This protein binds this small molecule.
Small molecule (SMILES): CC(=O)N[C@@H]1[C@@H](O)[C@H](O)[C@@H](CO)O[C@H]1O

Sequence of chain 35.F:
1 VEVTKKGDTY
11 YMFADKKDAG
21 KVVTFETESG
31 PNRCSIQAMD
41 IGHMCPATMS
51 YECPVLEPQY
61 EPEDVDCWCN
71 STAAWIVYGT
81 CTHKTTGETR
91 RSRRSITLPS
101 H

Binding-site contacts:
Ligand atom O7 contacts residue SER71 of chain 35.F at 4.2 Å.
Ligand atom O6 contacts residue ARG33 of chain 35.F at 3.6 Å.
Ligand atom N2 contacts residue ASN70 of chain 35.F at 2.9 Å (h-bond).
Ligand atom C5 contacts residue ARG33 of chain 35.F at 4.1 Å.
Ligand atom O7 contacts residue PRO31 of chain 35.F at 3.2 Å (h-bond).
Ligand atom C7 contacts residue PRO31 of chain 35.F at 3.4 Å (hydrophobic).
Ligand atom C1 contacts residue ASN70 of chain 35.F at 1.4 Å.
Ligand atom N2 contacts residue PRO31 of chain 35.F at 2.8 Å (h-bond).
Ligand atom C4 contacts residue ASN70 of chain 35.F at 4.2 Å.
Ligand atom C5 contacts residue ASN70 of chain 35.F at 3.7 Å.
Ligand atom O5 contacts residue ASN70 of chain 35.F at 2.4 Å (h-bond).
Ligand atom C6 contacts residue ARG33 of chain 35.F at 4.1 Å.
Ligand atom O7 contacts residue ASN70 of chain 35.F at 3.3 Å (h-bond).
Ligand atom C8 contacts residue ASN70 of chain 35.F at 3.6 Å.
Ligand atom C2 contacts residue PRO31 of chain 35.F at 3.9 Å (hydrophobic).
Ligand atom N2 contacts residue ASN32 of chain 35.F at 4.2 Å.
Ligand atom C3 contacts residue ASN70 of chain 35.F at 3.8 Å.
Ligand atom O3 contacts residue PRO31 of chain 35.F at 4.0 Å.
Ligand atom C3 contacts residue PRO31 of chain 35.F at 4.0 Å (hydrophobic).
Ligand atom C2 contacts residue ASN70 of chain 35.F at 2.5 Å.
Ligand atom C7 contacts residue ASN70 of chain 35.F at 3.1 Å.
Ligand atom C1 contacts residue ARG33 of chain 35.F at 4.2 Å.